Binding-site contacts:
Ligand atom O5 contacts residue TRP75 of chain 2.A at 3.3 Å (h-bond).
Ligand atom N1 contacts residue THR60 of chain 2.A at 3.5 Å (h-bond).
Ligand atom C3 contacts residue THR60 of chain 2.A at 3.1 Å.
Ligand atom C5 contacts residue GLY58 of chain 2.A at 3.6 Å.
Ligand atom C2 contacts residue GLU66 of chain 2.A at 3.4 Å.
Ligand atom C7 contacts residue TYR76 of chain 2.A at 3.5 Å (hydrophobic).
Ligand atom C2 contacts residue ASP61 of chain 2.A at 3.7 Å.
Ligand atom C2 contacts residue THR60 of chain 2.A at 2.8 Å.
Ligand atom C5 contacts residue THR60 of chain 2.A at 3.8 Å.
Ligand atom C19 contacts residue THR60 of chain 2.A at 3.1 Å.
Ligand atom C17 contacts residue LEU59 of chain 2.A at 3.9 Å (hydrophobic).
Ligand atom C17 contacts residue LEU44 of chain 2.A at 3.8 Å (hydrophobic).
Ligand atom C18 contacts residue LEU59 of chain 2.A at 3.3 Å (hydrophobic).
Ligand atom C18 contacts residue THR60 of chain 2.A at 3.5 Å.
Ligand atom C6 contacts residue TRP75 of chain 2.A at 3.6 Å (hydrophobic).
Ligand atom C16 contacts residue LEU44 of chain 2.A at 3.5 Å (hydrophobic).
Ligand atom C17 contacts residue VAL50 of chain 2.A at 3.6 Å (hydrophobic).
Ligand atom N1 contacts residue ASP61 of chain 2.A at 3.3 Å (salt-bridge).
Ligand atom C22 contacts residue TRP75 of chain 2.A at 3.3 Å (hydrophobic).
Ligand atom C7 contacts residue TRP75 of chain 2.A at 3.7 Å (hydrophobic).
Ligand atom N3 contacts residue GLY58 of chain 2.A at 3.5 Å (h-bond).
Ligand atom O5 contacts residue GLN71 of chain 2.A at 3.7 Å.
Ligand atom C1 contacts residue GLU66 of chain 2.A at 3.2 Å.
Ligand atom C9 contacts residue GLY58 of chain 2.A at 3.4 Å.
Ligand atom C5 contacts residue LEU59 of chain 2.A at 3.6 Å (hydrophobic).
Ligand atom C1 contacts residue GLN71 of chain 2.A at 3.4 Å.
Ligand atom C1 contacts residue TRP62 of chain 2.A at 3.9 Å (hydrophobic).
Ligand atom O1 contacts residue THR60 of chain 2.A at 3.0 Å (h-bond).
Ligand atom C17 contacts residue GLY58 of chain 2.A at 3.7 Å.
Ligand atom O1 contacts residue LEU59 of chain 2.A at 3.0 Å.
Ligand atom C4 contacts residue THR60 of chain 2.A at 3.8 Å.
Ligand atom C22 contacts residue LEU59 of chain 2.A at 3.9 Å (hydrophobic).
Ligand atom O1 contacts residue GLY58 of chain 2.A at 3.5 Å (h-bond).
Ligand atom N5 contacts residue LYS49 of chain 2.A at 3.8 Å.
Ligand atom N2 contacts residue LEU59 of chain 2.A at 3.6 Å.
Ligand atom C14 contacts residue LYS49 of chain 2.A at 3.8 Å.
Ligand atom N1 contacts residue GLU66 of chain 2.A at 2.7 Å (salt-bridge).
Ligand atom C18 contacts residue GLY58 of chain 2.A at 3.4 Å.
Ligand atom C4 contacts residue LEU59 of chain 2.A at 3.6 Å (hydrophobic).
Ligand atom N2 contacts residue THR60 of chain 2.A at 2.8 Å (h-bond).

Sequence of chain 2.A:
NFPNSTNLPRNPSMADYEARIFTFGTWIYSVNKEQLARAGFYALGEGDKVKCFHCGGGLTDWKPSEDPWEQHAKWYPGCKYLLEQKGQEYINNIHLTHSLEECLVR

The small molecule below binds the protein below.
Small molecule (SMILES): C[C@H](N)c1nc(C(=O)N2CCC[C@H]2C(=O)N[C@@H](Cc2c[nH]c3ccccc23)C(=O)O)co1